The small molecule below binds the protein below.
Small molecule (SMILES): c1ccc2c(c1)[nH]c1ccccc12

Binding-site contacts:
Ligand atom C6 contacts residue VAL262 of chain 1.C at 4.1 Å (hydrophobic).
Ligand atom N9 contacts residue OXY1 of chain 1.P at 3.6 Å (h-bond).
Ligand atom C8 contacts residue ASP180 of chain 1.C at 4.1 Å.
Ligand atom C1 contacts residue OXY1 of chain 1.P at 2.9 Å.
Ligand atom C8A contacts residue GLY178 of chain 1.C at 3.5 Å.
Ligand atom C1 contacts residue VAL272 of chain 1.C at 3.7 Å (hydrophobic).
Ligand atom C3 contacts residue ASN330 of chain 1.C at 4.0 Å.
Ligand atom C2 contacts residue OXY1 of chain 1.P at 3.3 Å.
Ligand atom C1 contacts residue LEU270 of chain 1.C at 3.6 Å (hydrophobic).
Ligand atom C7 contacts residue VAL262 of chain 1.C at 3.9 Å (hydrophobic).
Ligand atom C2 contacts residue ASN330 of chain 1.C at 3.5 Å.
Ligand atom N9 contacts residue LEU270 of chain 1.C at 3.7 Å.
Ligand atom C3 contacts residue OXY1 of chain 1.P at 3.6 Å.
Ligand atom C2 contacts residue VAL272 of chain 1.C at 4.0 Å (hydrophobic).
Ligand atom C9A contacts residue VAL272 of chain 1.C at 3.6 Å (hydrophobic).
Ligand atom C8 contacts residue VAL262 of chain 1.C at 3.9 Å (hydrophobic).
Ligand atom C1 contacts residue GLU284 of chain 1.C at 3.9 Å.
Ligand atom C3 contacts residue PHE275 of chain 1.C at 3.5 Å (hydrophobic).
Ligand atom C4 contacts residue PHE275 of chain 1.C at 3.8 Å (hydrophobic).
Ligand atom C3 contacts residue VAL272 of chain 1.C at 4.1 Å (hydrophobic).
Ligand atom C9A contacts residue LEU270 of chain 1.C at 3.9 Å (hydrophobic).
Ligand atom N9 contacts residue VAL272 of chain 1.C at 4.0 Å.
Ligand atom C8 contacts residue HIS183 of chain 1.C at 3.9 Å.
Ligand atom C5 contacts residue ALA259 of chain 1.C at 3.8 Å (hydrophobic).
Ligand atom C8 contacts residue GLY178 of chain 1.C at 3.7 Å.
Ligand atom C3 contacts residue PHE329 of chain 1.C at 3.7 Å (hydrophobic).
Ligand atom C9A contacts residue OXY1 of chain 1.P at 3.0 Å.
Ligand atom C4 contacts residue OXY1 of chain 1.P at 3.6 Å.
Ligand atom C8A contacts residue HIS183 of chain 1.C at 3.7 Å.
Ligand atom C6 contacts residue ALA259 of chain 1.C at 4.0 Å (hydrophobic).
Ligand atom N9 contacts residue GLY178 of chain 1.C at 2.7 Å (h-bond).
Ligand atom C4A contacts residue OXY1 of chain 1.P at 3.3 Å.
Ligand atom C2 contacts residue GLN282 of chain 1.C at 3.6 Å.
Ligand atom C4A contacts residue VAL272 of chain 1.C at 3.7 Å (hydrophobic).
Ligand atom N9 contacts residue HIS183 of chain 1.C at 3.6 Å.
Ligand atom C3 contacts residue GLN282 of chain 1.C at 4.1 Å.
Ligand atom C4 contacts residue PHE329 of chain 1.C at 3.6 Å (hydrophobic).
Ligand atom C4B contacts residue OXY1 of chain 1.P at 4.0 Å.
Ligand atom C4 contacts residue VAL272 of chain 1.C at 3.9 Å (hydrophobic).
Ligand atom C9A contacts residue GLY178 of chain 1.C at 3.8 Å.

Sequence of chain 1.C:
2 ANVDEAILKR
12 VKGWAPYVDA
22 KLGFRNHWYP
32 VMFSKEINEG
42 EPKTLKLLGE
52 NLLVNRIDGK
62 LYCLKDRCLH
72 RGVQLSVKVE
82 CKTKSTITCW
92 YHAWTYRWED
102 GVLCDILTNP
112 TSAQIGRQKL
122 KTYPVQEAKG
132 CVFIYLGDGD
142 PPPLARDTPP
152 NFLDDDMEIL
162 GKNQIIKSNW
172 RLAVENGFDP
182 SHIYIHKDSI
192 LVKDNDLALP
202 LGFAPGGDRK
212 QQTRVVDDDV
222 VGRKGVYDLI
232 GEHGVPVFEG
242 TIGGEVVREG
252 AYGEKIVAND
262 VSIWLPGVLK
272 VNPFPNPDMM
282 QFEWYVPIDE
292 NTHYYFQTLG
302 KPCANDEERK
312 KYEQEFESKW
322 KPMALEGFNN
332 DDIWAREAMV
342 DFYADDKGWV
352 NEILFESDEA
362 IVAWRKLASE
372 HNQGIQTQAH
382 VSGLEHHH